Binding-site contacts:
Ligand atom O4 contacts residue TYR28 of chain 1.A at 3.2 Å.
Ligand atom O3 contacts residue TYR95 of chain 1.A at 2.3 Å (h-bond).
Ligand atom C4 contacts residue PHE48 of chain 1.A at 3.5 Å (hydrophobic).
Ligand atom O4 contacts residue PHE38 of chain 1.A at 4.0 Å.
Ligand atom C29 contacts residue TYR95 of chain 1.A at 3.9 Å (hydrophobic).
Ligand atom C5 contacts residue TRP61 of chain 1.A at 4.0 Å (hydrophobic).
Ligand atom O2 contacts residue VAL57 of chain 1.A at 3.4 Å.
Ligand atom C9 contacts residue ASP39 of chain 1.A at 3.5 Å.
Ligand atom O2 contacts residue TYR95 of chain 1.A at 3.7 Å.
Ligand atom C27 contacts residue TYR95 of chain 1.A at 3.9 Å (hydrophobic).
Ligand atom C2 contacts residue TYR95 of chain 1.A at 3.3 Å (hydrophobic).
Ligand atom C9 contacts residue TYR28 of chain 1.A at 3.9 Å (hydrophobic).
Ligand atom C45 contacts residue ALA94 of chain 1.A at 3.5 Å (hydrophobic).
Ligand atom C14 contacts residue ASP39 of chain 1.A at 3.9 Å.
Ligand atom O6 contacts residue ASP39 of chain 1.A at 2.5 Å (salt-bridge).
Ligand atom O1 contacts residue TYR95 of chain 1.A at 3.9 Å.
Ligand atom C8 contacts residue TYR95 of chain 1.A at 3.2 Å (hydrophobic).
Ligand atom C6 contacts residue TYR28 of chain 1.A at 3.6 Å (hydrophobic).
Ligand atom N7 contacts residue TYR95 of chain 1.A at 3.6 Å (h-bond).
Ligand atom C1 contacts residue TYR95 of chain 1.A at 3.4 Å (hydrophobic).
Ligand atom O10 contacts residue GLN56 of chain 1.A at 3.5 Å (h-bond).
Ligand atom O4 contacts residue PHE112 of chain 1.A at 3.8 Å.
Ligand atom C11 contacts residue TYR95 of chain 1.A at 3.7 Å (hydrophobic).
Ligand atom O2 contacts residue ILE58 of chain 1.A at 2.9 Å (h-bond).
Ligand atom C5 contacts residue TYR28 of chain 1.A at 3.6 Å (hydrophobic).
Ligand atom C36 contacts residue ARG44 of chain 1.A at 3.6 Å.
Ligand atom O4 contacts residue ASP39 of chain 1.A at 2.9 Å (salt-bridge).
Ligand atom O5 contacts residue TYR28 of chain 1.A at 3.9 Å.
Ligand atom O5 contacts residue ASP39 of chain 1.A at 3.3 Å (salt-bridge).
Ligand atom C42 contacts residue TYR95 of chain 1.A at 3.4 Å (hydrophobic).
Ligand atom C41 contacts residue PHE48 of chain 1.A at 3.4 Å (hydrophobic).
Ligand atom C10 contacts residue ASP39 of chain 1.A at 3.2 Å.
Ligand atom C35 contacts residue TYR95 of chain 1.A at 4.0 Å (hydrophobic).
Ligand atom C35 contacts residue ILE104 of chain 1.A at 3.4 Å (hydrophobic).
Ligand atom C17 contacts residue PHE48 of chain 1.A at 4.1 Å (hydrophobic).
Ligand atom C3 contacts residue TRP61 of chain 1.A at 3.6 Å (hydrophobic).
Ligand atom C45 contacts residue ILE58 of chain 1.A at 4.0 Å (hydrophobic).
Ligand atom C36 contacts residue PHE48 of chain 1.A at 3.8 Å (hydrophobic).
Ligand atom C4 contacts residue TRP61 of chain 1.A at 3.7 Å (hydrophobic).
Ligand atom C5 contacts residue PHE48 of chain 1.A at 3.7 Å (hydrophobic).

The protein below binds the small molecule below.
Small molecule (SMILES): C=CC[C@@H]1/C=C(\C)C[C@H](C)C[C@H](OC)[C@H]2O[C@@](O)(C(=O)C(=O)N3CCCC[C@H]3C(=O)O[C@H](/C(C)=C/[C@@H]3CC[C@@H](O)[C@H](OC)C3)[C@H](C)[C@@H](O)CC1=O)[C@H](C)C[C@@H]2OC

Sequence of chain 1.A:
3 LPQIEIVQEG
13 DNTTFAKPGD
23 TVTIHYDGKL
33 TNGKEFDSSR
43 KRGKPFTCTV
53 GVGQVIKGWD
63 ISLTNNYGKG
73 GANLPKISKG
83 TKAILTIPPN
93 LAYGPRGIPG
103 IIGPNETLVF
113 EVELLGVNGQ